Binding-site contacts:
Ligand atom C3 contacts residue ASN315 of chain 1.E at 3.8 Å.
Ligand atom C4 contacts residue ASN315 of chain 1.E at 4.3 Å.
Ligand atom O5 contacts residue VAL314 of chain 1.E at 3.8 Å.
Ligand atom O7 contacts residue ASN315 of chain 1.E at 4.2 Å.
Ligand atom C6 contacts residue THR313 of chain 1.E at 4.5 Å.
Ligand atom C2 contacts residue ASN315 of chain 1.E at 2.5 Å.
Ligand atom C1 contacts residue ASN315 of chain 1.E at 1.4 Å.
Ligand atom N2 contacts residue ASN315 of chain 1.E at 2.8 Å (h-bond).
Ligand atom C1 contacts residue VAL314 of chain 1.E at 4.4 Å (hydrophobic).
Ligand atom C5 contacts residue ASN315 of chain 1.E at 3.7 Å.
Ligand atom C7 contacts residue ASN315 of chain 1.E at 3.3 Å.
Ligand atom O5 contacts residue ASN315 of chain 1.E at 2.4 Å (h-bond).
Ligand atom C6 contacts residue ASN315 of chain 1.E at 4.5 Å.
Ligand atom C8 contacts residue ILE281 of chain 1.E at 4.5 Å (hydrophobic).
Ligand atom C8 contacts residue ASN315 of chain 1.E at 3.5 Å.
Ligand atom O5 contacts residue THR313 of chain 1.E at 4.3 Å.

Sequence of chain 1.E:
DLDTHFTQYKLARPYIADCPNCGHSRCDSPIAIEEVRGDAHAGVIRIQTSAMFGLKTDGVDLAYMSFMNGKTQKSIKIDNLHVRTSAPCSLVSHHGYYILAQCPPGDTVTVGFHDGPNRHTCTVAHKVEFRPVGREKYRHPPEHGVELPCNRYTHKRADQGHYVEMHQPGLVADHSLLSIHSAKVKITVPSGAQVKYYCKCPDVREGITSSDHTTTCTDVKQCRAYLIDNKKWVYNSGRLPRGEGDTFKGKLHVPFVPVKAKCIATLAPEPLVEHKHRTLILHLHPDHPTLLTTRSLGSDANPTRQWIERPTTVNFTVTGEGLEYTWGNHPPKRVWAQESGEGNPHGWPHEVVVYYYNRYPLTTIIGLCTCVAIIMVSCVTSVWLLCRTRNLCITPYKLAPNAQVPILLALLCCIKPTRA

The protein below binds the small molecule below.
Small molecule (SMILES): CC(=O)N[C@@H]1[C@@H](O)[C@H](O)[C@@H](CO)O[C@H]1O